Sequence of chain 1.A:
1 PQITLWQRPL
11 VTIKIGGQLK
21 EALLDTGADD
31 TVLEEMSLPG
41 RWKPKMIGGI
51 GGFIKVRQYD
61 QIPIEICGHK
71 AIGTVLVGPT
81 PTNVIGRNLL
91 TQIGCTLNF

Binding-site contacts:
Ligand atom NAY contacts residue GLY27 of chain 1.A at 3.2 Å (h-bond).
Ligand atom OAG contacts residue ASP25 of chain 1.B at 2.4 Å (salt-bridge).
Ligand atom CBG contacts residue GLY27 of chain 1.B at 3.3 Å.
Ligand atom OAG contacts residue GLY27 of chain 1.A at 3.4 Å.
Ligand atom CAN contacts residue GLY49 of chain 1.A at 3.6 Å.
Ligand atom OAF contacts residue GLY48 of chain 1.B at 3.6 Å (h-bond).
Ligand atom CAW contacts residue GLY27 of chain 1.B at 3.2 Å.
Ligand atom CBH contacts residue ASP25 of chain 1.A at 3.6 Å.
Ligand atom CAM contacts residue THR82 of chain 1.B at 3.6 Å.
Ligand atom CBF contacts residue ILE50 of chain 1.A at 3.4 Å (hydrophobic).
Ligand atom OBA contacts residue ALA28 of chain 1.A at 3.7 Å.
Ligand atom CAL contacts residue ILE50 of chain 1.A at 3.5 Å (hydrophobic).
Ligand atom CAN contacts residue ILE50 of chain 1.A at 3.6 Å (hydrophobic).
Ligand atom SBO contacts residue ILE50 of chain 1.A at 3.7 Å.
Ligand atom CAK contacts residue GLY48 of chain 1.A at 3.7 Å.
Ligand atom CAQ contacts residue ALA28 of chain 1.B at 3.4 Å (hydrophobic).
Ligand atom OBB contacts residue ALA28 of chain 1.A at 3.6 Å.
Ligand atom CBM contacts residue ASP29 of chain 1.A at 3.6 Å.
Ligand atom CAR contacts residue GLY48 of chain 1.B at 3.6 Å.
Ligand atom CBD contacts residue ASP30 of chain 1.B at 3.5 Å.
Ligand atom CAL contacts residue PRO81 of chain 1.B at 3.6 Å (hydrophobic).
Ligand atom OAZ contacts residue ASP29 of chain 1.A at 3.0 Å (salt-bridge).
Ligand atom NAC contacts residue ASP30 of chain 1.B at 2.8 Å.
Ligand atom CBH contacts residue ASP25 of chain 1.B at 3.1 Å.
Ligand atom OAG contacts residue ASP25 of chain 1.A at 3.0 Å (salt-bridge).
Ligand atom CAQ contacts residue ASP30 of chain 1.B at 3.2 Å.
Ligand atom CAX contacts residue ASP25 of chain 1.B at 3.0 Å.
Ligand atom CBN contacts residue GLY48 of chain 1.A at 3.2 Å.
Ligand atom OAE contacts residue ILE50 of chain 1.A at 3.1 Å.
Ligand atom CL contacts residue GLY48 of chain 1.A at 2.5 Å.
Ligand atom CAS contacts residue ILE50 of chain 1.A at 3.3 Å (hydrophobic).
Ligand atom OAF contacts residue ILE50 of chain 1.A at 3.4 Å.
Ligand atom CBI contacts residue GLY48 of chain 1.A at 2.7 Å.
Ligand atom CAS contacts residue ALA28 of chain 1.B at 3.5 Å (hydrophobic).
Ligand atom CAL contacts residue GLY49 of chain 1.A at 3.1 Å.
Ligand atom OBA contacts residue ASP29 of chain 1.A at 3.2 Å (salt-bridge).
Ligand atom CAV contacts residue ASP25 of chain 1.B at 3.2 Å.
Ligand atom OAF contacts residue GLY49 of chain 1.B at 2.7 Å.
Ligand atom OBA contacts residue ASP30 of chain 1.A at 3.4 Å (salt-bridge).
Ligand atom CAT contacts residue GLY27 of chain 1.A at 3.6 Å.

The protein below binds the small molecule below.
Small molecule (SMILES): CC(C)CN(CC(O)[C@H](Cc1ccccc1)NC(=O)O[C@H]1CO[C@H]2OC[C@H](Cl)[C@H]21)S(=O)(=O)c1ccc(N)cc1

Sequence of chain 1.B:
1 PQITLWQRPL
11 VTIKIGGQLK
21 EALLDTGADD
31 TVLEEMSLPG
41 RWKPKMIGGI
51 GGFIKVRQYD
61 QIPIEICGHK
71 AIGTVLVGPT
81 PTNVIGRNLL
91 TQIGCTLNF